This protein binds this small molecule.
Small molecule (SMILES): CC(C)CCC[C@@H](C)[C@H]1CC[C@H]2[C@@H]3CC=C4C[C@@H](O)CC[C@]4(C)[C@H]3CC[C@]12C

Binding-site contacts:
Ligand atom C24 contacts residue CLR1 of chain 1.H at 3.8 Å.
Ligand atom C8 contacts residue TRP165 of chain 1.A at 4.2 Å (hydrophobic).
Ligand atom C2 contacts residue THR80 of chain 1.A at 3.7 Å.
Ligand atom C9 contacts residue TRP165 of chain 1.A at 4.2 Å (hydrophobic).
Ligand atom C21 contacts residue CLR1 of chain 1.H at 3.7 Å.
Ligand atom C21 contacts residue VAL88 of chain 1.A at 4.2 Å (hydrophobic).
Ligand atom C27 contacts residue CLR1 of chain 1.H at 3.8 Å.
Ligand atom C15 contacts residue TRP165 of chain 1.A at 4.1 Å (hydrophobic).
Ligand atom O1 contacts residue ARG158 of chain 1.A at 3.4 Å (salt-bridge).
Ligand atom C21 contacts residue TRP165 of chain 1.A at 4.3 Å (hydrophobic).
Ligand atom C19 contacts residue CLR1 of chain 1.H at 3.5 Å.
Ligand atom C12 contacts residue CYS84 of chain 1.A at 3.7 Å (hydrophobic).
Ligand atom C7 contacts residue ILE161 of chain 1.A at 3.9 Å (hydrophobic).
Ligand atom C3 contacts residue ILE161 of chain 1.A at 4.2 Å (hydrophobic).
Ligand atom C26 contacts residue LEU122 of chain 1.A at 3.6 Å (hydrophobic).
Ligand atom C11 contacts residue TRP165 of chain 1.A at 3.7 Å (hydrophobic).
Ligand atom C11 contacts residue CYS84 of chain 1.A at 3.8 Å (hydrophobic).
Ligand atom C16 contacts residue TRP165 of chain 1.A at 4.1 Å (hydrophobic).
Ligand atom C1 contacts residue ILE161 of chain 1.A at 4.3 Å (hydrophobic).
Ligand atom C12 contacts residue CLR1 of chain 1.H at 4.4 Å.
Ligand atom C10 contacts residue ILE161 of chain 1.A at 4.2 Å (hydrophobic).
Ligand atom C20 contacts residue CLR1 of chain 1.H at 4.2 Å.
Ligand atom C3 contacts residue ARG158 of chain 1.A at 4.0 Å.
Ligand atom C5 contacts residue ILE161 of chain 1.A at 4.0 Å (hydrophobic).
Ligand atom C6 contacts residue ILE161 of chain 1.A at 4.2 Å (hydrophobic).
Ligand atom C22 contacts residue TRP165 of chain 1.A at 3.9 Å (hydrophobic).
Ligand atom C9 contacts residue ILE161 of chain 1.A at 3.6 Å (hydrophobic).
Ligand atom C18 contacts residue CLR1 of chain 1.H at 3.5 Å.
Ligand atom C4 contacts residue ARG158 of chain 1.A at 3.9 Å.
Ligand atom C27 contacts residue ILE119 of chain 1.A at 4.2 Å (hydrophobic).
Ligand atom C14 contacts residue TRP165 of chain 1.A at 3.6 Å (hydrophobic).
Ligand atom C17 contacts residue TRP165 of chain 1.A at 3.8 Å (hydrophobic).
Ligand atom C25 contacts residue CLR1 of chain 1.H at 4.2 Å.
Ligand atom C21 contacts residue CYS84 of chain 1.A at 4.1 Å (hydrophobic).
Ligand atom C11 contacts residue SER81 of chain 1.A at 4.3 Å.
Ligand atom C13 contacts residue TRP165 of chain 1.A at 4.2 Å (hydrophobic).
Ligand atom C1 contacts residue THR80 of chain 1.A at 3.8 Å.
Ligand atom C8 contacts residue ILE161 of chain 1.A at 4.2 Å (hydrophobic).
Ligand atom C12 contacts residue TRP165 of chain 1.A at 4.2 Å (hydrophobic).
Ligand atom O1 contacts residue TYR77 of chain 1.A at 4.1 Å.

Sequence of chain 1.A:
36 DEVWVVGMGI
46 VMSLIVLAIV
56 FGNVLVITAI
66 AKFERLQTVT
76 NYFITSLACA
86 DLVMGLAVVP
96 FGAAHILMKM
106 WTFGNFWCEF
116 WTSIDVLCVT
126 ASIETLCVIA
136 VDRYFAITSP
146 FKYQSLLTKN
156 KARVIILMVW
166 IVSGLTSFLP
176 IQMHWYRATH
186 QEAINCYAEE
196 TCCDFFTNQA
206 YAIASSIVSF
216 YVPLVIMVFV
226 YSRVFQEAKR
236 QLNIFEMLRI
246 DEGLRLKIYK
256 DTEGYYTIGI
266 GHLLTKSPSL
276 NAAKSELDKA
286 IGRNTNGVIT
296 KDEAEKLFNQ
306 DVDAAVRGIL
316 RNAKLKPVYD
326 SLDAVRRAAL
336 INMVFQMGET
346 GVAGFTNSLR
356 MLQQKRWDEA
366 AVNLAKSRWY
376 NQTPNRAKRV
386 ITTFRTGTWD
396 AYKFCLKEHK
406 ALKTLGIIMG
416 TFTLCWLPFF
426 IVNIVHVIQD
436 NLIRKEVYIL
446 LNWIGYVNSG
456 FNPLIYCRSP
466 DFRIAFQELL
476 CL